Binding-site contacts:
Ligand atom C23 contacts residue GLY228 of chain 1.B at 3.9 Å.
Ligand atom C21 contacts residue THR18 of chain 1.B at 3.2 Å.
Ligand atom C9 contacts residue ASP226 of chain 1.B at 3.7 Å.
Ligand atom C9 contacts residue GLY228 of chain 1.B at 3.4 Å.
Ligand atom N19 contacts residue GLY228 of chain 1.B at 2.6 Å (h-bond).
Ligand atom C9 contacts residue ASP38 of chain 1.B at 3.1 Å.
Ligand atom C1 contacts residue GLY228 of chain 1.B at 3.8 Å.
Ligand atom C24 contacts residue ALA229 of chain 1.B at 3.2 Å (hydrophobic).
Ligand atom C10 contacts residue GLY228 of chain 1.B at 3.3 Å.
Ligand atom O11 contacts residue GLY228 of chain 1.B at 3.3 Å (h-bond).
Ligand atom C21 contacts residue GLN19 of chain 1.B at 3.9 Å.
Ligand atom C7 contacts residue ASP226 of chain 1.B at 3.5 Å.
Ligand atom C18 contacts residue GLY228 of chain 1.B at 3.7 Å.
Ligand atom C23 contacts residue TYR20 of chain 1.B at 3.5 Å (hydrophobic).
Ligand atom C20 contacts residue GLY228 of chain 1.B at 3.4 Å.
Ligand atom C24 contacts residue GLY228 of chain 1.B at 3.5 Å.
Ligand atom C4 contacts residue GLY228 of chain 1.B at 3.7 Å.
Ligand atom N3 contacts residue GLY228 of chain 1.B at 3.5 Å (h-bond).
Ligand atom C23 contacts residue VAL36 of chain 1.B at 3.8 Å (hydrophobic).
Ligand atom C16 contacts residue GLN19 of chain 1.B at 3.9 Å.
Ligand atom N17 contacts residue PHE124 of chain 1.B at 3.8 Å.
Ligand atom O11 contacts residue ALA229 of chain 1.B at 3.8 Å.
Ligand atom O25 contacts residue SER230 of chain 1.B at 3.4 Å (h-bond).
Ligand atom C21 contacts residue GLY228 of chain 1.B at 3.1 Å.
Ligand atom N8 contacts residue ASP226 of chain 1.B at 2.7 Å (salt-bridge).
Ligand atom C20 contacts residue THR18 of chain 1.B at 3.3 Å.
Ligand atom C23 contacts residue THR227 of chain 1.B at 3.1 Å.
Ligand atom C23 contacts residue TYR162 of chain 1.B at 3.7 Å (hydrophobic).
Ligand atom N8 contacts residue ASP38 of chain 1.B at 2.9 Å (salt-bridge).
Ligand atom C22 contacts residue GLN19 of chain 1.B at 3.9 Å.
Ligand atom O25 contacts residue THR18 of chain 1.B at 3.2 Å (h-bond).
Ligand atom C22 contacts residue TYR20 of chain 1.B at 3.5 Å (hydrophobic).
Ligand atom O25 contacts residue GLY228 of chain 1.B at 3.2 Å (h-bond).
Ligand atom C7 contacts residue ASP38 of chain 1.B at 3.7 Å.
Ligand atom O25 contacts residue ALA229 of chain 1.B at 3.1 Å.
Ligand atom C22 contacts residue VAL36 of chain 1.B at 3.5 Å (hydrophobic).
Ligand atom C7 contacts residue GLY40 of chain 1.B at 3.5 Å.
Ligand atom C22 contacts residue GLY228 of chain 1.B at 3.6 Å.
Ligand atom C16 contacts residue LEU121 of chain 1.B at 3.7 Å (hydrophobic).
Ligand atom C24 contacts residue THR227 of chain 1.B at 3.1 Å.

Sequence of chain 1.B:
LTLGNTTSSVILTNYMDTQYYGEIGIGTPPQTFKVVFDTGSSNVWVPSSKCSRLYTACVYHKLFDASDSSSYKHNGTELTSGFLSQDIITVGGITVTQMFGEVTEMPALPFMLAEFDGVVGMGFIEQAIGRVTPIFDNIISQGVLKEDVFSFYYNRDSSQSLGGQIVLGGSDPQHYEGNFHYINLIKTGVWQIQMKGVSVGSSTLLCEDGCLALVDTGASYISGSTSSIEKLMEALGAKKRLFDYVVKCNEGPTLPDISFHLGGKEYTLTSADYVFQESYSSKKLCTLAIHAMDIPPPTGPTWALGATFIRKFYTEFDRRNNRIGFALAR

The small molecule below binds the protein below.
Small molecule (SMILES): CCN(C(=O)c1cnc(C)nc1NCc1ccco1)[C@H]1CCCNC1